Binding-site contacts:
Ligand atom O25 contacts residue LEU200 of chain 1.M at 4.1 Å.
Ligand atom C15 contacts residue HEM1 of chain 1.Z at 3.3 Å.
Ligand atom C4 contacts residue GLY38 of chain 1.M at 3.8 Å.
Ligand atom O23 contacts residue PHE220 of chain 1.M at 3.5 Å.
Ligand atom C13 contacts residue PHE18 of chain 1.M at 3.8 Å (hydrophobic).
Ligand atom O23 contacts residue SER35 of chain 1.M at 2.4 Å (h-bond).
Ligand atom C17 contacts residue PHE220 of chain 1.M at 3.7 Å (hydrophobic).
Ligand atom C16 contacts residue LEU197 of chain 1.M at 3.8 Å (hydrophobic).
Ligand atom C12 contacts residue PHE18 of chain 1.M at 3.6 Å (hydrophobic).
Ligand atom C19 contacts residue PHE220 of chain 1.M at 3.5 Å (hydrophobic).
Ligand atom C8 contacts residue ILE42 of chain 1.M at 4.2 Å (hydrophobic).
Ligand atom C24 contacts residue PHE18 of chain 1.M at 4.0 Å (hydrophobic).
Ligand atom C11 contacts residue PHE18 of chain 1.M at 3.5 Å (hydrophobic).
Ligand atom C8 contacts residue GLY38 of chain 1.M at 4.0 Å.
Ligand atom C18 contacts residue PHE220 of chain 1.M at 3.5 Å (hydrophobic).
Ligand atom C16 contacts residue PHE18 of chain 1.M at 3.9 Å (hydrophobic).
Ligand atom O29 contacts residue GLY38 of chain 1.M at 3.9 Å.
Ligand atom C19 contacts residue SER35 of chain 1.M at 4.2 Å.
Ligand atom C6 contacts residue PHE18 of chain 1.M at 4.2 Å (hydrophobic).
Ligand atom C9 contacts residue ILE42 of chain 1.M at 3.8 Å (hydrophobic).
Ligand atom C13 contacts residue PHE220 of chain 1.M at 3.4 Å (hydrophobic).
Ligand atom C9 contacts residue GLY38 of chain 1.M at 3.3 Å.
Ligand atom C15 contacts residue LEU197 of chain 1.M at 4.1 Å (hydrophobic).
Ligand atom C14 contacts residue HEM1 of chain 1.Z at 4.2 Å.
Ligand atom C19 contacts residue HEM1 of chain 1.Z at 4.0 Å.
Ligand atom CL contacts residue SER35 of chain 1.M at 4.0 Å.
Ligand atom O25 contacts residue LEU21 of chain 1.M at 3.4 Å.
Ligand atom F2 contacts residue MET194 of chain 1.M at 3.1 Å.
Ligand atom C16 contacts residue HEM1 of chain 1.Z at 4.0 Å.
Ligand atom C18 contacts residue SER35 of chain 1.M at 3.5 Å.
Ligand atom O10 contacts residue PHE18 of chain 1.M at 3.1 Å.
Ligand atom F1 contacts residue MET190 of chain 1.M at 3.7 Å.
Ligand atom F2 contacts residue ALA193 of chain 1.M at 4.2 Å.
Ligand atom C20 contacts residue HEM1 of chain 1.Z at 4.2 Å.
Ligand atom O23 contacts residue ASP228 of chain 1.M at 3.2 Å (salt-bridge).
Ligand atom CL contacts residue PHE220 of chain 1.M at 4.0 Å.
Ligand atom F2 contacts residue MET190 of chain 1.M at 3.7 Å.
Ligand atom C14 contacts residue PHE220 of chain 1.M at 4.0 Å (hydrophobic).
Ligand atom F1 contacts residue LEU41 of chain 1.M at 4.2 Å.
Ligand atom C20 contacts residue PHE220 of chain 1.M at 4.0 Å (hydrophobic).

This small molecule binds to this protein.
Small molecule (SMILES): Cc1nc(CO)c(-c2ccc(Oc3cccc(OC(F)(F)F)c3)cc2)c(O)c1Cl

Sequence of chain 1.M:
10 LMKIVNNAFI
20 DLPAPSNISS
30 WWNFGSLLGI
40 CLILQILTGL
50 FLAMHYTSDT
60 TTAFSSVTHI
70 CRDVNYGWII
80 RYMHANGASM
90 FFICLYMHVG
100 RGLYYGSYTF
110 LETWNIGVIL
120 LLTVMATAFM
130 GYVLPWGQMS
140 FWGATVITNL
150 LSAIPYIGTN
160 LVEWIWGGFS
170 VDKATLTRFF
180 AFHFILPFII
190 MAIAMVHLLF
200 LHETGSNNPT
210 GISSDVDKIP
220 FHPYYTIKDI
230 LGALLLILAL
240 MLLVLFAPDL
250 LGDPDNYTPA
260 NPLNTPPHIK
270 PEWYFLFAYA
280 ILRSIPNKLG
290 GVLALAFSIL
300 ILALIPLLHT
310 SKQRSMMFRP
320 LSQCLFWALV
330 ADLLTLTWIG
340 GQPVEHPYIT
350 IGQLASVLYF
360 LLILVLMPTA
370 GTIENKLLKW